Binding-site contacts:
Ligand atom C8 contacts residue GLN799 of chain 1.C at 3.8 Å.
Ligand atom O6 contacts residue GLN799 of chain 1.C at 4.5 Å.
Ligand atom O5 contacts residue SER798 of chain 1.C at 3.7 Å.
Ligand atom C2 contacts residue ASN796 of chain 1.C at 2.5 Å.
Ligand atom C1 contacts residue ASN796 of chain 1.C at 1.4 Å.
Ligand atom C4 contacts residue ASN796 of chain 1.C at 4.2 Å.
Ligand atom C7 contacts residue ASN796 of chain 1.C at 3.9 Å.
Ligand atom O7 contacts residue ASN796 of chain 1.C at 4.4 Å.
Ligand atom C5 contacts residue SER798 of chain 1.C at 3.5 Å.
Ligand atom N2 contacts residue ASN796 of chain 1.C at 2.9 Å (h-bond).
Ligand atom C6 contacts residue SER798 of chain 1.C at 3.9 Å.
Ligand atom C6 contacts residue GLN799 of chain 1.C at 3.6 Å.
Ligand atom O5 contacts residue ASN796 of chain 1.C at 2.3 Å (h-bond).
Ligand atom C5 contacts residue ASN796 of chain 1.C at 3.6 Å.
Ligand atom C3 contacts residue ASN796 of chain 1.C at 3.8 Å.
Ligand atom C1 contacts residue SER798 of chain 1.C at 4.1 Å.

Sequence of chain 1.C:
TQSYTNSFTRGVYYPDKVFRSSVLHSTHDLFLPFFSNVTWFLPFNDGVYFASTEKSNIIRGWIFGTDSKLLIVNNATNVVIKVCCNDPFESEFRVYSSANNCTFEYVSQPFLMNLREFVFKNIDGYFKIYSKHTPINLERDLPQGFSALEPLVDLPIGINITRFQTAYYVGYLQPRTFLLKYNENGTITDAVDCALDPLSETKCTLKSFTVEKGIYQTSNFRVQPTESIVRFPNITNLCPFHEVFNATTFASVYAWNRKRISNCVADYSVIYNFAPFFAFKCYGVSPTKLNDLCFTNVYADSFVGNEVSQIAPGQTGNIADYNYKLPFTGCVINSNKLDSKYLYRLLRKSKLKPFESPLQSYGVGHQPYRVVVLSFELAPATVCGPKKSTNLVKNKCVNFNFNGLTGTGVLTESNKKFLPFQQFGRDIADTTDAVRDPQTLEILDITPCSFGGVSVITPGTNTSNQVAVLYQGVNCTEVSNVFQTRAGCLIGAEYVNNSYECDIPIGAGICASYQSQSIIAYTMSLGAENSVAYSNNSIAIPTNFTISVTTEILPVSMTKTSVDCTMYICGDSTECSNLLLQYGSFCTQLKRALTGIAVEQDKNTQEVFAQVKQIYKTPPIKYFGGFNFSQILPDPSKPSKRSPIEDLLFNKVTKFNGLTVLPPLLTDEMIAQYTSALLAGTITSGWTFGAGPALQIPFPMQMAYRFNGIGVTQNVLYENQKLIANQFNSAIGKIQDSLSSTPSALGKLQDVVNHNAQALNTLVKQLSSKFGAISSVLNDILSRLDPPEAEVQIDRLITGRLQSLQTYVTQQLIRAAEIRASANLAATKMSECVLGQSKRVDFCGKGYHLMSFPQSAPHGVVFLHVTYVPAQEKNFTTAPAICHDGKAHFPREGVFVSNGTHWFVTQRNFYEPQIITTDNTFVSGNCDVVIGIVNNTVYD

A small-molecule ligand and the protein it binds are described below.
Small molecule (SMILES): CC(=O)N[C@H]1[C@H](O[C@H]2[C@H](O)[C@@H](NC(C)=O)CO[C@@H]2CO)O[C@H](CO)[C@@H](O)[C@@H]1O